Sequence of chain 2.B:
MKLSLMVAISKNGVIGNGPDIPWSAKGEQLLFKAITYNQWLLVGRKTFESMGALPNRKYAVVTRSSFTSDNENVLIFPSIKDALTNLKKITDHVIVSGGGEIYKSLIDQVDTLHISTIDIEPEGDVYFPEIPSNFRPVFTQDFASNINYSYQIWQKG

Binding-site contacts:
Ligand atom C5 contacts residue 6DR1 of chain 2.J at 0.7 Å.
Ligand atom N3 contacts residue 6DR1 of chain 2.J at 0.7 Å (h-bond).
Ligand atom NAP contacts residue GLN29 of chain 2.B at 2.8 Å (h-bond).
Ligand atom NAP contacts residue 6DR1 of chain 2.J at 0.5 Å (h-bond).
Ligand atom N1 contacts residue PHE32 of chain 2.B at 3.5 Å.
Ligand atom CAK contacts residue 6DR1 of chain 2.J at 3.4 Å.
Ligand atom CAB contacts residue NAP1 of chain 2.H at 3.2 Å.
Ligand atom CAH contacts residue GLN29 of chain 2.B at 2.9 Å.
Ligand atom CAA contacts residue 6DR1 of chain 2.J at 0.9 Å.
Ligand atom CAM contacts residue 6DR1 of chain 2.J at 2.0 Å.
Ligand atom N1 contacts residue 6DR1 of chain 2.J at 0.2 Å (h-bond).
Ligand atom CAB contacts residue SER50 of chain 2.B at 3.3 Å.
Ligand atom NAC contacts residue GLU28 of chain 2.B at 2.9 Å (salt-bridge).
Ligand atom N1 contacts residue MET6 of chain 2.B at 3.4 Å.
Ligand atom CAO contacts residue 6DR1 of chain 2.J at 2.0 Å.
Ligand atom CAI contacts residue 6DR1 of chain 2.J at 1.2 Å.
Ligand atom N3 contacts residue GLU28 of chain 2.B at 2.7 Å (salt-bridge).
Ligand atom CAJ contacts residue 6DR1 of chain 2.J at 1.8 Å.
Ligand atom CAN contacts residue 6DR1 of chain 2.J at 1.2 Å.
Ligand atom NAC contacts residue 6DR1 of chain 2.J at 0.9 Å (h-bond).
Ligand atom C5 contacts residue NAP1 of chain 2.H at 3.5 Å.
Ligand atom NAD contacts residue PHE32 of chain 2.B at 3.5 Å.
Ligand atom NAD contacts residue MET6 of chain 2.B at 3.1 Å (h-bond).
Ligand atom C6 contacts residue 6DR1 of chain 2.J at 0.5 Å.
Ligand atom CAH contacts residue 6DR1 of chain 2.J at 1.4 Å.
Ligand atom NAD contacts residue 6DR1 of chain 2.J at 0.7 Å (h-bond).
Ligand atom CAN contacts residue GLU28 of chain 2.B at 3.5 Å.
Ligand atom CAG contacts residue 6DR1 of chain 2.J at 0.5 Å.
Ligand atom CAE contacts residue 6DR1 of chain 2.J at 1.6 Å.
Ligand atom C2 contacts residue 6DR1 of chain 2.J at 0.5 Å.
Ligand atom CAG contacts residue GLN29 of chain 2.B at 3.5 Å.
Ligand atom CAW contacts residue 6DR1 of chain 2.J at 2.6 Å.
Ligand atom CAV contacts residue 6DR1 of chain 2.J at 1.8 Å.
Ligand atom CAE contacts residue NAP1 of chain 2.H at 3.4 Å.
Ligand atom CAX contacts residue 6DR1 of chain 2.J at 2.5 Å.
Ligand atom C6 contacts residue PHE32 of chain 2.B at 3.3 Å (hydrophobic).
Ligand atom CAZ contacts residue MET51 of chain 2.B at 3.5 Å (hydrophobic).
Ligand atom C4 contacts residue 6DR1 of chain 2.J at 0.8 Å.
Ligand atom CAF contacts residue 6DR1 of chain 2.J at 1.2 Å.
Ligand atom C6 contacts residue NAP1 of chain 2.H at 3.4 Å.

A protein and the small-molecule ligand that binds it are described below.
Small molecule (SMILES): CCc1nc(N)nc(N)c1C#CCc1cc(-c2ccncc2)ccc1OC